Sequence of chain 1.A:
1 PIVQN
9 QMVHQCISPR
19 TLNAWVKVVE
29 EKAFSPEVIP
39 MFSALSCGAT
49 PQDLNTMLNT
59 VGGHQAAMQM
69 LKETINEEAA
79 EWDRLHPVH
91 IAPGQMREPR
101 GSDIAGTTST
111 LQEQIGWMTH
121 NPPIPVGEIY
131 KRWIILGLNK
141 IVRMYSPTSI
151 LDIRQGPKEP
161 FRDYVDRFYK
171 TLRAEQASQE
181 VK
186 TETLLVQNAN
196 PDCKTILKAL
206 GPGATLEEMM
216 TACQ

Sequence of chain 5.A:
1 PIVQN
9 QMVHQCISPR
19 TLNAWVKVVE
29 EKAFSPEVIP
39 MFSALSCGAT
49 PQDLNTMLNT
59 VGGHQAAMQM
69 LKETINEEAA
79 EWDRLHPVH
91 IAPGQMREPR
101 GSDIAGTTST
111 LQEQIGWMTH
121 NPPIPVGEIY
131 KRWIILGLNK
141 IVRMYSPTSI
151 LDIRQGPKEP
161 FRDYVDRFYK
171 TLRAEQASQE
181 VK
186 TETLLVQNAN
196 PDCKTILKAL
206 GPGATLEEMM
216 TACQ

The protein below binds the small molecule below.
Small molecule (SMILES): CC(C)[C@H](NC(=O)CNC(=O)[C@H](CO)NC(=O)[C@@H]1CCCN1C(=O)[C@@H](N)CO)C(=O)N[C@@H](Cc1ccccc1)C(=O)N[C@H](C(=O)N[C@@H](Cc1ccccc1)C(=O)NCC=O)[C@@H](C)O

Binding-site contacts:
Ligand atom CG2 contacts residue PRO34 of chain 5.A at 3.2 Å (hydrophobic).
Ligand atom C contacts residue THR107 of chain 1.A at 3.7 Å.
Ligand atom CA contacts residue ASN57 of chain 1.A at 3.8 Å.
Ligand atom CA contacts residue THR107 of chain 1.A at 3.7 Å.
Ligand atom CZ contacts residue MET66 of chain 1.A at 3.3 Å (hydrophobic).
Ligand atom CB contacts residue ASN53 of chain 1.A at 3.2 Å.
Ligand atom CG1 contacts residue ARG173 of chain 5.A at 3.7 Å.
Ligand atom CD contacts residue ARG143 of chain 5.A at 3.6 Å.
Ligand atom CA contacts residue ASN139 of chain 5.A at 3.6 Å.
Ligand atom N contacts residue GLN176 of chain 5.A at 3.0 Å (h-bond).
Ligand atom OG contacts residue GLN176 of chain 5.A at 3.2 Å (h-bond).
Ligand atom OG1 contacts residue ARG173 of chain 5.A at 3.6 Å.
Ligand atom C contacts residue ASN57 of chain 1.A at 3.7 Å.
Ligand atom CB contacts residue ASN57 of chain 1.A at 3.7 Å.
Ligand atom CA contacts residue ASN57 of chain 1.A at 3.8 Å.
Ligand atom O contacts residue GLN176 of chain 5.A at 3.7 Å.
Ligand atom CB contacts residue ALA177 of chain 5.A at 3.3 Å (hydrophobic).
Ligand atom O contacts residue ASN57 of chain 1.A at 2.9 Å (h-bond).
Ligand atom O contacts residue ARG173 of chain 5.A at 3.1 Å (salt-bridge).
Ligand atom OG contacts residue ALA177 of chain 5.A at 2.7 Å (h-bond).
Ligand atom C contacts residue ASN53 of chain 1.A at 3.7 Å.
Ligand atom N contacts residue ASN57 of chain 1.A at 2.9 Å (h-bond).
Ligand atom N contacts residue ARG143 of chain 5.A at 3.5 Å (salt-bridge).
Ligand atom CA contacts residue GLY106 of chain 1.A at 3.5 Å.
Ligand atom CA contacts residue GLN176 of chain 5.A at 3.1 Å.
Ligand atom CD2 contacts residue LEU56 of chain 1.A at 3.6 Å (hydrophobic).
Ligand atom CE2 contacts residue LEU56 of chain 1.A at 3.8 Å (hydrophobic).
Ligand atom CB contacts residue GLN176 of chain 5.A at 3.5 Å.
Ligand atom N contacts residue ASN53 of chain 1.A at 3.5 Å (h-bond).
Ligand atom CG1 contacts residue GLN176 of chain 5.A at 3.6 Å.
Ligand atom CA contacts residue ARG143 of chain 5.A at 3.7 Å.
Ligand atom N contacts residue ASN57 of chain 1.A at 3.2 Å (h-bond).
Ligand atom C contacts residue GLN176 of chain 5.A at 3.6 Å.
Ligand atom CB contacts residue GLN176 of chain 5.A at 3.8 Å.
Ligand atom CD2 contacts residue ASN57 of chain 1.A at 3.3 Å.
Ligand atom C contacts residue GLY106 of chain 1.A at 3.7 Å.
Ligand atom CA contacts residue ASN53 of chain 1.A at 3.1 Å.
Ligand atom CE2 contacts residue ILE37 of chain 5.A at 3.8 Å (hydrophobic).
Ligand atom N contacts residue GLN176 of chain 5.A at 3.2 Å (h-bond).
Ligand atom CD1 contacts residue ASN57 of chain 1.A at 3.6 Å.